The small molecule below binds the protein below.
Small molecule (SMILES): Nc1ccn([C@H]2C[C@H](O)[C@@H](COP(=O)(O)O)O2)c(=O)n1

Binding-site contacts:
Ligand atom P contacts residue DA4 of chain 17.D at 3.2 Å.
Ligand atom OP1 contacts residue DA4 of chain 17.D at 2.2 Å.
Ligand atom OP2 contacts residue DA4 of chain 17.D at 3.6 Å.
Ligand atom C2' contacts residue DA4 of chain 17.D at 3.5 Å.
Ligand atom C3' contacts residue DA4 of chain 17.D at 3.3 Å.
Ligand atom C5' contacts residue DA4 of chain 17.D at 4.0 Å.
Ligand atom C4' contacts residue DA4 of chain 17.D at 4.3 Å.
Ligand atom O5' contacts residue DA4 of chain 17.D at 4.0 Å.
Ligand atom O3' contacts residue DA4 of chain 17.D at 4.2 Å.